Sequence of chain 1.C:
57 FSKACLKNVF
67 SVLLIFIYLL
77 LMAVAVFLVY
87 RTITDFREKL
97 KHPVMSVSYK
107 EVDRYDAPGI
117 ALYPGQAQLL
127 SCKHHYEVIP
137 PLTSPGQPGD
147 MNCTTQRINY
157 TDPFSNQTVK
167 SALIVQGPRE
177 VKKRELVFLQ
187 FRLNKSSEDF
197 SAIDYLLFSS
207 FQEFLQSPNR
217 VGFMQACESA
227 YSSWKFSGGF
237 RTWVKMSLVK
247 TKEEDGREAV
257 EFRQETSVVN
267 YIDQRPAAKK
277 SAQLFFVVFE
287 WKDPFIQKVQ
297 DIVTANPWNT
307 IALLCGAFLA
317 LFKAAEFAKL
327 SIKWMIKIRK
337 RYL

The protein below binds the small molecule below.
Small molecule (SMILES): CC(=O)N[C@@H]1[C@@H](O)[C@H](O)[C@@H](CO)O[C@H]1O

Binding-site contacts:
Ligand atom C4 contacts residue ASN190 of chain 1.C at 4.2 Å.
Ligand atom C7 contacts residue ASN190 of chain 1.C at 3.2 Å.
Ligand atom N2 contacts residue ASN190 of chain 1.C at 2.9 Å (h-bond).
Ligand atom C1 contacts residue ASN190 of chain 1.C at 1.4 Å.
Ligand atom O5 contacts residue ASN190 of chain 1.C at 2.4 Å (h-bond).
Ligand atom C7 contacts residue GLN124 of chain 1.C at 3.9 Å.
Ligand atom C8 contacts residue GLN124 of chain 1.C at 3.7 Å.
Ligand atom C1 contacts residue ARG188 of chain 1.C at 4.3 Å.
Ligand atom O7 contacts residue GLN124 of chain 1.C at 3.5 Å.
Ligand atom O5 contacts residue ARG188 of chain 1.C at 4.2 Å.
Ligand atom C3 contacts residue ASN190 of chain 1.C at 3.8 Å.
Ligand atom O7 contacts residue ASN190 of chain 1.C at 3.9 Å.
Ligand atom C5 contacts residue ASN190 of chain 1.C at 3.7 Å.
Ligand atom C5 contacts residue ARG188 of chain 1.C at 4.3 Å.
Ligand atom C6 contacts residue ARG188 of chain 1.C at 4.3 Å.
Ligand atom C2 contacts residue ASN190 of chain 1.C at 2.5 Å.
Ligand atom C8 contacts residue ASN190 of chain 1.C at 3.4 Å.